Binding-site contacts:
Ligand atom O5 contacts residue ASN74 of chain 1.C at 2.4 Å (h-bond).
Ligand atom C3 contacts residue ASN74 of chain 1.C at 3.7 Å.
Ligand atom N2 contacts residue ASN74 of chain 1.C at 2.8 Å (h-bond).
Ligand atom O6 contacts residue SER76 of chain 1.C at 3.5 Å (h-bond).
Ligand atom C2 contacts residue ASN74 of chain 1.C at 2.5 Å.
Ligand atom C5 contacts residue ASN74 of chain 1.C at 3.6 Å.
Ligand atom C7 contacts residue ASN74 of chain 1.C at 3.6 Å.
Ligand atom C6 contacts residue SER76 of chain 1.C at 4.4 Å.
Ligand atom C4 contacts residue ASN74 of chain 1.C at 4.2 Å.
Ligand atom O6 contacts residue HIS77 of chain 1.C at 3.5 Å (h-bond).
Ligand atom C5 contacts residue SER76 of chain 1.C at 3.9 Å.
Ligand atom C1 contacts residue SER76 of chain 1.C at 4.0 Å.
Ligand atom C1 contacts residue ASN74 of chain 1.C at 1.3 Å.
Ligand atom O5 contacts residue SER76 of chain 1.C at 3.6 Å.
Ligand atom O7 contacts residue ASN74 of chain 1.C at 4.0 Å.

A protein and the small-molecule ligand that binds it are described below.
Small molecule (SMILES): CC(=O)N[C@@H]1[C@@H](O)[C@H](O)[C@@H](CO)O[C@H]1O

Sequence of chain 1.C:
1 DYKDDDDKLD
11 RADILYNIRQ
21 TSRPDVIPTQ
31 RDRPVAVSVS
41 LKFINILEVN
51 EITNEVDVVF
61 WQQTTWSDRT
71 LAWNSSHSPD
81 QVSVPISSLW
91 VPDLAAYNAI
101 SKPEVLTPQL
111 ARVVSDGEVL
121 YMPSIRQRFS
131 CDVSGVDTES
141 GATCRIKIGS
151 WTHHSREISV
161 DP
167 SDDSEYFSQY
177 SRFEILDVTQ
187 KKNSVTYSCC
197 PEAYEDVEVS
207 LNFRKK